Binding-site contacts:
Ligand atom C4 contacts residue TYR125 of chain 1.A at 3.7 Å (hydrophobic).
Ligand atom O2 contacts residue GLU129 of chain 1.A at 3.8 Å.
Ligand atom C6 contacts residue GLY214 of chain 1.A at 3.6 Å.
Ligand atom C6 contacts residue TYR125 of chain 1.A at 3.8 Å (hydrophobic).
Ligand atom N5 contacts residue LEU212 of chain 1.A at 3.6 Å.
Ligand atom O4 contacts residue GLY103 of chain 1.A at 4.2 Å.
Ligand atom C6 contacts residue ASP80 of chain 1.A at 4.1 Å.
Ligand atom C4 contacts residue ALA82 of chain 1.A at 4.3 Å (hydrophobic).
Ligand atom O4 contacts residue ALA82 of chain 1.A at 4.0 Å.
Ligand atom C11 contacts residue LEU212 of chain 1.A at 4.3 Å (hydrophobic).
Ligand atom C5 contacts residue TYR125 of chain 1.A at 3.7 Å (hydrophobic).
Ligand atom O4 contacts residue SER211 of chain 1.A at 2.7 Å (h-bond).
Ligand atom O5 contacts residue SER211 of chain 1.A at 3.3 Å (h-bond).
Ligand atom C3 contacts residue SER211 of chain 1.A at 4.5 Å.
Ligand atom C3 contacts residue ASN127 of chain 1.A at 3.4 Å.
Ligand atom C2 contacts residue SER211 of chain 1.A at 4.1 Å.
Ligand atom O10 contacts residue LEU212 of chain 1.A at 4.3 Å.
Ligand atom C12 contacts residue LEU212 of chain 1.A at 4.4 Å (hydrophobic).
Ligand atom C3 contacts residue ASP83 of chain 1.A at 3.5 Å.
Ligand atom O3 contacts residue GLY104 of chain 1.A at 3.0 Å (h-bond).
Ligand atom O3 contacts residue GLY103 of chain 1.A at 3.6 Å.
Ligand atom C4 contacts residue ASP83 of chain 1.A at 3.4 Å.
Ligand atom C4 contacts residue SER211 of chain 1.A at 3.7 Å.
Ligand atom C3 contacts residue GLY104 of chain 1.A at 4.4 Å.
Ligand atom C6 contacts residue SER211 of chain 1.A at 3.8 Å.
Ligand atom O2 contacts residue ASN127 of chain 1.A at 3.5 Å (h-bond).
Ligand atom C2 contacts residue ASN127 of chain 1.A at 4.1 Å.
Ligand atom C1 contacts residue SER211 of chain 1.A at 4.2 Å.
Ligand atom C6 contacts residue GLY213 of chain 1.A at 4.1 Å.
Ligand atom O3 contacts residue ASP83 of chain 1.A at 2.7 Å (salt-bridge).
Ligand atom O4 contacts residue ASP83 of chain 1.A at 2.6 Å (salt-bridge).
Ligand atom O6 contacts residue ASP80 of chain 1.A at 4.0 Å.
Ligand atom O3 contacts residue TYR125 of chain 1.A at 3.9 Å.
Ligand atom C5 contacts residue SER211 of chain 1.A at 3.6 Å.
Ligand atom O6 contacts residue TYR125 of chain 1.A at 3.5 Å.
Ligand atom O3 contacts residue ASN127 of chain 1.A at 2.8 Å (h-bond).
Ligand atom C3 contacts residue TYR125 of chain 1.A at 3.6 Å (hydrophobic).
Ligand atom O4 contacts residue GLY214 of chain 1.A at 4.0 Å.

Sequence of chain 1.A:
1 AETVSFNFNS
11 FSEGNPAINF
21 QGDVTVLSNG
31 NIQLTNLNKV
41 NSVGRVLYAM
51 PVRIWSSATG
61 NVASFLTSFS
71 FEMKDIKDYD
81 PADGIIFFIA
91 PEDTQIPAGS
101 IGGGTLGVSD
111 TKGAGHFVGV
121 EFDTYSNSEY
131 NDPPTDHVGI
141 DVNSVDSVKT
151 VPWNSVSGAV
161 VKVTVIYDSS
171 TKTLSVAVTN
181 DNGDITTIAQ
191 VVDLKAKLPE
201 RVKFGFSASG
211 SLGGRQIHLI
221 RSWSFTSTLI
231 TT

The small molecule below binds the protein below.
Small molecule (SMILES): CO[C@H]1O[C@H](Cn2cc(CNC(=O)CCC(=O)N[C@@H]3O[C@H](CO)[C@H](O)[C@H](O)[C@H]3O)nn2)[C@@H](O)[C@H](O)[C@H]1O